Binding-site contacts:
Ligand atom O7 contacts residue ASN53 of chain 1.K at 3.6 Å (h-bond).
Ligand atom C3 contacts residue ASN53 of chain 1.K at 3.8 Å.
Ligand atom C7 contacts residue ASN53 of chain 1.K at 3.5 Å.
Ligand atom C5 contacts residue ASN53 of chain 1.K at 3.6 Å.
Ligand atom C5 contacts residue THR55 of chain 1.K at 4.4 Å.
Ligand atom C8 contacts residue LEU46 of chain 1.K at 3.7 Å (hydrophobic).
Ligand atom C7 contacts residue LEU46 of chain 1.K at 4.3 Å (hydrophobic).
Ligand atom N2 contacts residue ASN53 of chain 1.K at 3.0 Å (h-bond).
Ligand atom C4 contacts residue ASN53 of chain 1.K at 4.2 Å.
Ligand atom C2 contacts residue ASN53 of chain 1.K at 2.5 Å.
Ligand atom O5 contacts residue ASN53 of chain 1.K at 2.3 Å (h-bond).
Ligand atom C1 contacts residue ASN53 of chain 1.K at 1.4 Å.

This small molecule binds to this protein.
Small molecule (SMILES): CC(=O)N[C@@H]1[C@@H](O)[C@H](O)[C@@H](CO)O[C@H]1O

Sequence of chain 1.K:
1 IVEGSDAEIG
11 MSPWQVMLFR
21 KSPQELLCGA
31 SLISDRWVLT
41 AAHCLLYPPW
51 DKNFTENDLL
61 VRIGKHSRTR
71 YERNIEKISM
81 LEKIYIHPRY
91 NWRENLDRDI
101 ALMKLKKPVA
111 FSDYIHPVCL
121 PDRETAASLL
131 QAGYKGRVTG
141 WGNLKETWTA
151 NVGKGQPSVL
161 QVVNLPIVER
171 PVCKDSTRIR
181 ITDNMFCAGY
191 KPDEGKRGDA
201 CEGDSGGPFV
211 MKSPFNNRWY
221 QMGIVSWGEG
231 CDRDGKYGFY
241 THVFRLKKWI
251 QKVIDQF